This small molecule binds to this protein.
Small molecule (SMILES): CC(=O)N[C@@H]1[C@@H](O)[C@H](O)[C@@H](CO)O[C@@H]1CP(=O)(O)OP(=O)(O)OC/C=C(/C)CC/C=C(/C)CC/C=C(/C)CCC=C(C)C

Sequence of chain 1.DB:
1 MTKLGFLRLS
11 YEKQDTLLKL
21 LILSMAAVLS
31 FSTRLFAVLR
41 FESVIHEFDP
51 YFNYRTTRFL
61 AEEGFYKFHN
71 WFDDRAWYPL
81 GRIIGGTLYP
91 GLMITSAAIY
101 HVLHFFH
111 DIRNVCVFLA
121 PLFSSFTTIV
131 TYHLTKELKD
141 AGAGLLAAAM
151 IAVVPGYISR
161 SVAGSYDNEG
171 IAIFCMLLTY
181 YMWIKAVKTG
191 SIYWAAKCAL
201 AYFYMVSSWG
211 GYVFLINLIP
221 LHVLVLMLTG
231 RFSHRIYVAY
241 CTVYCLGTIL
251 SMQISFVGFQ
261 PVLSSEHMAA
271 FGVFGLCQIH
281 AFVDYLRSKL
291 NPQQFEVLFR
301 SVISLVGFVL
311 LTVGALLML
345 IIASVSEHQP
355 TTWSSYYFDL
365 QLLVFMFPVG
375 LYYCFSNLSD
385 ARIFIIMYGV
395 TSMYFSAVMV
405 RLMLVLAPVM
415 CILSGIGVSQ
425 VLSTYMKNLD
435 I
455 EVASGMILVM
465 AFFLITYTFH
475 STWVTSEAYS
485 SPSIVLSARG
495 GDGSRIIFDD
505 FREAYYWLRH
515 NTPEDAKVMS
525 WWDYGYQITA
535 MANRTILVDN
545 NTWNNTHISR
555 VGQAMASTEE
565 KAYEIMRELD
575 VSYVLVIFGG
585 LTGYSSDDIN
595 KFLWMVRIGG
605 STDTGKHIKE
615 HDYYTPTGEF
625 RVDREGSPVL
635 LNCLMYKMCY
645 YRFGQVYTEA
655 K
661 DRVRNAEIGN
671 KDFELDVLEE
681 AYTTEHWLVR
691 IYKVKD

Binding-site contacts:
Ligand atom C01 contacts residue THR395 of chain 1.DB at 2.7 Å.
Ligand atom C02 contacts residue PHE399 of chain 1.DB at 1.5 Å (hydrophobic).
Ligand atom C01 contacts residue PHE399 of chain 1.DB at 2.8 Å (hydrophobic).
Ligand atom C06 contacts residue PHE399 of chain 1.DB at 3.3 Å (hydrophobic).
Ligand atom C09 contacts residue PHE399 of chain 1.DB at 3.3 Å (hydrophobic).
Ligand atom C09 contacts residue ASN217 of chain 1.DB at 2.7 Å.
Ligand atom P26 contacts residue TRP209 of chain 1.DB at 3.3 Å.
Ligand atom O21 contacts residue TRP209 of chain 1.DB at 3.2 Å (h-bond).
Ligand atom C06 contacts residue PHE214 of chain 1.DB at 2.4 Å (hydrophobic).
Ligand atom C04 contacts residue PHE214 of chain 1.DB at 3.0 Å (hydrophobic).
Ligand atom C08 contacts residue ASN217 of chain 1.DB at 0.8 Å.
Ligand atom C02 contacts residue THR395 of chain 1.DB at 2.7 Å.
Ligand atom C20 contacts residue TRP209 of chain 1.DB at 3.2 Å (hydrophobic).
Ligand atom O27 contacts residue ASN168 of chain 1.DB at 2.7 Å (h-bond).
Ligand atom C29 contacts residue ASN168 of chain 1.DB at 1.9 Å.
Ligand atom C07 contacts residue ASN217 of chain 1.DB at 2.0 Å.
Ligand atom C30 contacts residue ASN168 of chain 1.DB at 3.2 Å.
Ligand atom C17 contacts residue GLY210 of chain 1.DB at 3.1 Å.
Ligand atom C10 contacts residue PHE399 of chain 1.DB at 3.2 Å (hydrophobic).
Ligand atom C19 contacts residue TRP209 of chain 1.DB at 2.0 Å (hydrophobic).
Ligand atom O38 contacts residue THR87 of chain 1.DB at 2.8 Å.
Ligand atom C18 contacts residue LEU406 of chain 1.DB at 3.4 Å (hydrophobic).
Ligand atom P26 contacts residue ASN168 of chain 1.DB at 2.8 Å.
Ligand atom C05 contacts residue PHE399 of chain 1.DB at 2.8 Å (hydrophobic).
Ligand atom C17 contacts residue TRP209 of chain 1.DB at 2.3 Å (hydrophobic).
Ligand atom O38 contacts residue LEU88 of chain 1.DB at 2.8 Å (h-bond).
Ligand atom C16 contacts residue GLY210 of chain 1.DB at 2.5 Å.
Ligand atom O36 contacts residue LEU88 of chain 1.DB at 3.3 Å.
Ligand atom C05 contacts residue THR395 of chain 1.DB at 3.4 Å.
Ligand atom C06 contacts residue ASN217 of chain 1.DB at 3.3 Å.
Ligand atom N40 contacts residue ASN168 of chain 1.DB at 3.3 Å (h-bond).
Ligand atom O27 contacts residue TRP209 of chain 1.DB at 2.5 Å (h-bond).
Ligand atom C03 contacts residue THR395 of chain 1.DB at 3.4 Å.
Ligand atom C03 contacts residue PHE399 of chain 1.DB at 1.8 Å (hydrophobic).
Ligand atom O25 contacts residue TRP209 of chain 1.DB at 3.0 Å (h-bond).
Ligand atom C04 contacts residue PHE399 of chain 1.DB at 1.5 Å (hydrophobic).
Ligand atom C05 contacts residue PHE214 of chain 1.DB at 2.1 Å (hydrophobic).
Ligand atom C04 contacts residue THR395 of chain 1.DB at 3.0 Å.
Ligand atom C07 contacts residue PHE399 of chain 1.DB at 3.3 Å (hydrophobic).
Ligand atom C18 contacts residue TRP209 of chain 1.DB at 1.6 Å (hydrophobic).